A small-molecule ligand and the protein it binds are described below.
Small molecule (SMILES): COC(=O)[C@H](Cc1cnc[nH]1)NC(=O)CN(CC(=O)O)Cc1ccccc1

Sequence of chain 1.B:
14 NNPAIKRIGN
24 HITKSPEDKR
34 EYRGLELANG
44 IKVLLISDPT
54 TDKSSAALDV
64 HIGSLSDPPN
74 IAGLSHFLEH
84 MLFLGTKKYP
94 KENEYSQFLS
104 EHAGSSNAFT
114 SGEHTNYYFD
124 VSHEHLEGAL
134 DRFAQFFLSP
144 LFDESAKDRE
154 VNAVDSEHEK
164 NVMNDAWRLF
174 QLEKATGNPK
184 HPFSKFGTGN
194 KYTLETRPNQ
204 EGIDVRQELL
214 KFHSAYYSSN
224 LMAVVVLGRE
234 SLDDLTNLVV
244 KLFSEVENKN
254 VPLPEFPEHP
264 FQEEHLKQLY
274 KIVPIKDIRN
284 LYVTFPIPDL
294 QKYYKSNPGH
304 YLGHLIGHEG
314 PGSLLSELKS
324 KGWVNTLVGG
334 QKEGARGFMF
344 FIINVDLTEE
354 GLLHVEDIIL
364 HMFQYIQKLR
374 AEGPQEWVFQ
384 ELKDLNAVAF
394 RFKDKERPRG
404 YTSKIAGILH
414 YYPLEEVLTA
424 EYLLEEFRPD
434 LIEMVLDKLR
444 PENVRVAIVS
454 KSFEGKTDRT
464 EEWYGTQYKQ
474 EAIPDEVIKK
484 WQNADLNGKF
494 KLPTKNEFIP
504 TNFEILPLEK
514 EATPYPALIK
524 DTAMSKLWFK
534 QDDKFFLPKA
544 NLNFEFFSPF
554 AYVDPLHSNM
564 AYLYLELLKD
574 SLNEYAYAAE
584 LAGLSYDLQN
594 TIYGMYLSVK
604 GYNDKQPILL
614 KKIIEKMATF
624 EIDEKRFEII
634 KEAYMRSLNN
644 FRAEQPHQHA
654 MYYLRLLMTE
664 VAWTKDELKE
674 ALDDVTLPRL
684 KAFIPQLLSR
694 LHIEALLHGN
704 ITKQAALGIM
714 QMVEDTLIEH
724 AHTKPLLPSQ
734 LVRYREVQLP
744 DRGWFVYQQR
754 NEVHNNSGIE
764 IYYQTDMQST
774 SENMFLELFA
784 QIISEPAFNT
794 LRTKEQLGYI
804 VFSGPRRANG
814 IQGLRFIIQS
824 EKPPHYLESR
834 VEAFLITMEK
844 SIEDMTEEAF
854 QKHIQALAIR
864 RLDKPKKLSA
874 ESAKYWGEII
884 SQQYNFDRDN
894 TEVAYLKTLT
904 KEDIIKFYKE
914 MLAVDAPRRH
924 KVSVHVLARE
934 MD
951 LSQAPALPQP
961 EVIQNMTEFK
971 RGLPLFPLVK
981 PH

Binding-site contacts:
Ligand atom C06 contacts residue TYR580 of chain 1.B at 4.3 Å (hydrophobic).
Ligand atom C07 contacts residue GLY310 of chain 1.B at 3.9 Å.
Ligand atom N09 contacts residue GLU312 of chain 1.B at 2.9 Å (salt-bridge).
Ligand atom O04 contacts residue HIS307 of chain 1.B at 3.9 Å.
Ligand atom C06 contacts residue GLY332 of chain 1.B at 4.4 Å.
Ligand atom C10 contacts residue LEU330 of chain 1.B at 2.9 Å (hydrophobic).
Ligand atom N11 contacts residue VAL331 of chain 1.B at 4.1 Å.
Ligand atom C27 contacts residue VAL331 of chain 1.B at 3.7 Å (hydrophobic).
Ligand atom N11 contacts residue GLY332 of chain 1.B at 3.8 Å.
Ligand atom N12 contacts residue GLY332 of chain 1.B at 3.8 Å.
Ligand atom C07 contacts residue TYR580 of chain 1.B at 4.0 Å (hydrophobic).
Ligand atom C10 contacts residue VAL331 of chain 1.B at 3.8 Å (hydrophobic).
Ligand atom O04 contacts residue GLY332 of chain 1.B at 3.3 Å (h-bond).
Ligand atom C24 contacts residue LYS335 of chain 1.B at 3.4 Å.
Ligand atom C03 contacts residue GLY332 of chain 1.B at 3.7 Å.
Ligand atom N11 contacts residue GLY310 of chain 1.B at 3.1 Å (h-bond).
Ligand atom C22 contacts residue VAL331 of chain 1.B at 4.3 Å (hydrophobic).
Ligand atom C26 contacts residue VAL331 of chain 1.B at 4.2 Å (hydrophobic).
Ligand atom C08 contacts residue GLU312 of chain 1.B at 4.0 Å.
Ligand atom C13 contacts residue GLY332 of chain 1.B at 4.2 Å.
Ligand atom O02 contacts residue HIS307 of chain 1.B at 3.9 Å.
Ligand atom O14 contacts residue VAL331 of chain 1.B at 3.6 Å.
Ligand atom N09 contacts residue GLY310 of chain 1.B at 3.9 Å.
Ligand atom N09 contacts residue LEU330 of chain 1.B at 3.6 Å.
Ligand atom C21 contacts residue GLN334 of chain 1.B at 4.3 Å.
Ligand atom O04 contacts residue GLY306 of chain 1.B at 3.4 Å.
Ligand atom C10 contacts residue GLY310 of chain 1.B at 3.1 Å.
Ligand atom C08 contacts residue TYR580 of chain 1.B at 4.0 Å (hydrophobic).
Ligand atom C23 contacts residue GLN334 of chain 1.B at 3.7 Å.
Ligand atom O04 contacts residue GLY333 of chain 1.B at 4.0 Å.
Ligand atom C10 contacts residue GLU312 of chain 1.B at 3.4 Å.
Ligand atom O02 contacts residue GLY306 of chain 1.B at 4.1 Å.
Ligand atom C05 contacts residue GLY332 of chain 1.B at 3.2 Å.
Ligand atom C08 contacts residue GLY310 of chain 1.B at 4.2 Å.
Ligand atom C10 contacts residue GLY332 of chain 1.B at 4.3 Å.
Ligand atom O14 contacts residue GLY332 of chain 1.B at 4.1 Å.
Ligand atom N11 contacts residue LEU330 of chain 1.B at 4.0 Å.
Ligand atom C03 contacts residue GLY306 of chain 1.B at 3.9 Å.
Ligand atom C23 contacts residue LYS335 of chain 1.B at 4.3 Å.
Ligand atom C03 contacts residue HIS307 of chain 1.B at 4.2 Å.